Sequence of chain 33.C:
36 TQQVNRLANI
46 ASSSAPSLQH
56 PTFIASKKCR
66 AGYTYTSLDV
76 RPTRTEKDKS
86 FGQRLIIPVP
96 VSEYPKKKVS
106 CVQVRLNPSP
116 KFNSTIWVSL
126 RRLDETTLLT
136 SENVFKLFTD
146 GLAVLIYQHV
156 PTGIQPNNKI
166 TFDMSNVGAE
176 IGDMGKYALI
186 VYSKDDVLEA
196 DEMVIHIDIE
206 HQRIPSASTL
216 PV

Sequence of chain 34.B:
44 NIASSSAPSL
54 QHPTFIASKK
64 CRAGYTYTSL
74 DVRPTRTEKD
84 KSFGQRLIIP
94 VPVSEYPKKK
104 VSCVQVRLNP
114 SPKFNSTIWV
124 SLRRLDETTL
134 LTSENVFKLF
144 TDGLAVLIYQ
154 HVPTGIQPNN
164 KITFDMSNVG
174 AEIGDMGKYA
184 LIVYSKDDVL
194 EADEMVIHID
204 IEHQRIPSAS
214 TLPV

Binding-site contacts:
Ligand atom N3 contacts residue ARG65 of chain 34.B at 4.1 Å.
Ligand atom OP1 contacts residue SER211 of chain 34.B at 4.3 Å.
Ligand atom OP1 contacts residue ARG208 of chain 34.B at 4.1 Å.
Ligand atom C1' contacts residue GLY67 of chain 34.B at 4.4 Å.
Ligand atom O5' contacts residue ARG208 of chain 33.C at 4.0 Å.
Ligand atom O2' contacts residue ARG65 of chain 34.B at 4.3 Å.
Ligand atom P contacts residue ARG208 of chain 33.C at 4.5 Å.
Ligand atom OP2 contacts residue ARG208 of chain 33.C at 4.4 Å.
Ligand atom O2' contacts residue ALA66 of chain 34.B at 3.6 Å.
Ligand atom OP1 contacts residue ARG208 of chain 33.C at 4.1 Å.
Ligand atom O2' contacts residue GLY67 of chain 34.B at 3.3 Å (h-bond).
Ligand atom O2' contacts residue ARG208 of chain 34.B at 4.1 Å.

A protein and the small-molecule ligand that binds it are described below.
Small molecule (SMILES): Nc1ncnc2c1ncn2[C@@H]1O[C@H](CO[P](=O)(O)O[C@H]2[C@@H](O)[C@H](n3cnc4c(N)ncnc43)O[C@@H]2CO[P](=O)(O)O[C@H]2[C@@H](O)[C@H](n3cnc4c(N)ncnc43)O[C@@H]2CO)[C@@H](O)[C@H]1O